Binding-site contacts:
Ligand atom O1G contacts residue GLU104 of chain 1.A at 3.2 Å (salt-bridge).
Ligand atom N2 contacts residue TRP57 of chain 1.A at 3.4 Å.
Ligand atom O3G contacts residue GLY32 of chain 1.A at 2.9 Å (h-bond).
Ligand atom O3B contacts residue LYS33 of chain 1.A at 2.6 Å (salt-bridge).
Ligand atom N1 contacts residue PHE114 of chain 1.A at 3.3 Å.
Ligand atom O6 contacts residue PHE114 of chain 1.A at 3.1 Å.
Ligand atom C2 contacts residue PHE114 of chain 1.A at 3.5 Å (hydrophobic).
Ligand atom C4 contacts residue PHE114 of chain 1.A at 3.6 Å (hydrophobic).
Ligand atom C6 contacts residue PHE114 of chain 1.A at 3.3 Å (hydrophobic).
Ligand atom N7 contacts residue PHE80 of chain 1.A at 3.1 Å.
Ligand atom O2G contacts residue ARG167 of chain 1.A at 2.7 Å (salt-bridge).
Ligand atom O3G contacts residue LYS33 of chain 1.A at 2.6 Å (salt-bridge).
Ligand atom N7 contacts residue MET118 of chain 1.A at 3.5 Å.
Ligand atom C5 contacts residue PHE114 of chain 1.A at 3.4 Å (hydrophobic).
Ligand atom O1B contacts residue ARG167 of chain 1.A at 3.5 Å (salt-bridge).
Ligand atom N7 contacts residue PHE114 of chain 1.A at 3.5 Å.
Ligand atom O2B contacts residue ARG169 of chain 1.A at 3.2 Å (salt-bridge).
Ligand atom O1A contacts residue LYS33 of chain 1.A at 2.7 Å (salt-bridge).
Ligand atom N3 contacts residue TRP57 of chain 1.A at 3.4 Å.
Ligand atom O1B contacts residue ARG169 of chain 1.A at 2.9 Å (salt-bridge).
Ligand atom O2B contacts residue ILE29 of chain 1.A at 3.5 Å.
Ligand atom N7 contacts residue GLN81 of chain 1.A at 3.4 Å (h-bond).
Ligand atom C2' contacts residue ILE29 of chain 1.A at 3.5 Å (hydrophobic).
Ligand atom O3' contacts residue TYR70 of chain 1.A at 2.8 Å (h-bond).
Ligand atom O3G contacts residue SER31 of chain 1.A at 3.5 Å (h-bond).
Ligand atom O1G contacts residue THR34 of chain 1.A at 3.1 Å (h-bond).
Ligand atom O2B contacts residue ARG167 of chain 1.A at 3.1 Å (salt-bridge).
Ligand atom O3' contacts residue GLU172 of chain 1.A at 2.9 Å (salt-bridge).
Ligand atom C8 contacts residue PHE80 of chain 1.A at 3.2 Å (hydrophobic).
Ligand atom O1A contacts residue ILE29 of chain 1.A at 3.2 Å.
Ligand atom C5' contacts residue VAL54 of chain 1.A at 3.4 Å (hydrophobic).
Ligand atom O2B contacts residue GLY30 of chain 1.A at 3.5 Å (h-bond).
Ligand atom O2A contacts residue ARG105 of chain 1.A at 2.9 Å (salt-bridge).
Ligand atom C3' contacts residue GLU172 of chain 1.A at 3.6 Å.
Ligand atom PG contacts residue LYS33 of chain 1.A at 3.4 Å.
Ligand atom O6 contacts residue ALA110 of chain 1.A at 3.5 Å.
Ligand atom O2G contacts residue GLY30 of chain 1.A at 3.1 Å.
Ligand atom O1A contacts residue ARG105 of chain 1.A at 2.9 Å (salt-bridge).
Ligand atom O6 contacts residue GLN81 of chain 1.A at 2.7 Å (h-bond).
Ligand atom N2 contacts residue ARG105 of chain 1.A at 3.2 Å (salt-bridge).

Sequence of chain 1.A:
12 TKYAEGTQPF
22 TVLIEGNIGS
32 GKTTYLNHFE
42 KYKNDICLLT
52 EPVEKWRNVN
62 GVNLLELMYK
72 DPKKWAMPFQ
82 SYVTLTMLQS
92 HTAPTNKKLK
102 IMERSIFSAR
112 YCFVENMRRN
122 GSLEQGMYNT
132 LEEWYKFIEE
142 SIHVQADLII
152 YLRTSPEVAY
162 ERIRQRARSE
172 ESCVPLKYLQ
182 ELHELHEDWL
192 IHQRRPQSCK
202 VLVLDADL

The small molecule below binds the protein below.
Small molecule (SMILES): Nc1nc2c(ncn2[C@H]2C[C@H](O)[C@@H](CO[P](=O)(O)O[P](=O)(O)OP(=O)(O)O)O2)c(=O)[nH]1